Binding-site contacts:
Ligand atom C14 contacts residue ILE211 of chain 1.G at 3.0 Å (hydrophobic).
Ligand atom O2 contacts residue ASP250 of chain 1.G at 2.7 Å (salt-bridge).
Ligand atom N1 contacts residue TRP43 of chain 1.G at 3.2 Å (h-bond).
Ligand atom C7 contacts residue PHE242 of chain 1.G at 3.5 Å (hydrophobic).
Ligand atom C8 contacts residue PHE242 of chain 1.G at 3.6 Å (hydrophobic).
Ligand atom C3 contacts residue PHE242 of chain 1.G at 3.8 Å (hydrophobic).
Ligand atom O7 contacts residue HEM1 of chain 1.GA at 2.8 Å.
Ligand atom C4 contacts residue PHE242 of chain 1.G at 3.7 Å (hydrophobic).
Ligand atom O1 contacts residue PHE246 of chain 1.G at 3.5 Å.
Ligand atom C2 contacts residue PHE242 of chain 1.G at 3.7 Å (hydrophobic).
Ligand atom O9 contacts residue ILE211 of chain 1.G at 3.0 Å.
Ligand atom C1 contacts residue ASP250 of chain 1.G at 3.4 Å.
Ligand atom C23 contacts residue ALA27 of chain 1.G at 3.6 Å (hydrophobic).
Ligand atom C2 contacts residue TRP43 of chain 1.G at 3.7 Å (hydrophobic).
Ligand atom C11 contacts residue PHE242 of chain 1.G at 3.6 Å (hydrophobic).
Ligand atom N2 contacts residue PHE242 of chain 1.G at 3.8 Å.
Ligand atom O1 contacts residue TRP43 of chain 1.G at 3.4 Å.
Ligand atom C16 contacts residue ALA50 of chain 1.G at 3.0 Å (hydrophobic).
Ligand atom N2 contacts residue HEM1 of chain 1.GA at 3.7 Å.
Ligand atom N1 contacts residue ASP250 of chain 1.G at 2.9 Å (salt-bridge).
Ligand atom C1 contacts residue ILE44 of chain 1.G at 3.7 Å (hydrophobic).
Ligand atom O3 contacts residue PHE214 of chain 1.G at 3.6 Å.
Ligand atom O2 contacts residue PHE242 of chain 1.G at 3.7 Å.
Ligand atom C15 contacts residue ALA50 of chain 1.G at 3.7 Å (hydrophobic).
Ligand atom O9 contacts residue VAL207 of chain 1.G at 3.2 Å.
Ligand atom O1 contacts residue LEU39 of chain 1.G at 3.7 Å.
Ligand atom C6 contacts residue PHE242 of chain 1.G at 3.3 Å (hydrophobic).
Ligand atom C17 contacts residue HEM1 of chain 1.GA at 3.3 Å.
Ligand atom C1 contacts residue TRP43 of chain 1.G at 3.2 Å (hydrophobic).
Ligand atom C5 contacts residue PHE242 of chain 1.G at 3.5 Å (hydrophobic).
Ligand atom C5 contacts residue ASN219 of chain 1.G at 3.8 Å.
Ligand atom C7 contacts residue HEM1 of chain 1.GA at 3.7 Å.
Ligand atom C13 contacts residue ILE211 of chain 1.G at 3.8 Å (hydrophobic).
Ligand atom O6 contacts residue ILE211 of chain 1.G at 3.6 Å.
Ligand atom C3 contacts residue LEU39 of chain 1.G at 3.7 Å (hydrophobic).
Ligand atom C6 contacts residue HEM1 of chain 1.GA at 3.6 Å.
Ligand atom C5 contacts residue HEM1 of chain 1.GA at 3.7 Å.
Ligand atom O5 contacts residue ILE211 of chain 1.G at 3.7 Å.
Ligand atom O7 contacts residue VAL47 of chain 1.G at 3.6 Å.
Ligand atom O5 contacts residue THR30 of chain 1.G at 3.6 Å.

This protein binds this small molecule.
Small molecule (SMILES): CCCCCC[C@H]1C(=O)O[C@H](C)[C@H](NC(=O)c2cccc(NC=O)c2O)C(=O)O[C@@H](C)[C@@H]1OC(=O)[C@@H](C)CC

Sequence of chain 1.G:
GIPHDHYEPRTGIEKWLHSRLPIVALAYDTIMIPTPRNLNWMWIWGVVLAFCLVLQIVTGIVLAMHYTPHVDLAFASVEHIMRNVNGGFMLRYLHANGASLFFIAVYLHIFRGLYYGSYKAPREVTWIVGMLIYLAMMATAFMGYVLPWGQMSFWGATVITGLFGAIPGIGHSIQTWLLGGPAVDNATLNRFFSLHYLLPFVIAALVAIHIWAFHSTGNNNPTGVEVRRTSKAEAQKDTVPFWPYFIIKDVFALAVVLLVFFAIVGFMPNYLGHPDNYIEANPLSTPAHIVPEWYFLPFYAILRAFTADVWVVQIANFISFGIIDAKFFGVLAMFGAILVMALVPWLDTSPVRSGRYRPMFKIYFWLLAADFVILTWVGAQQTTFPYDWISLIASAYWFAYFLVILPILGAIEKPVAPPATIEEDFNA